Sequence of chain 1.A:
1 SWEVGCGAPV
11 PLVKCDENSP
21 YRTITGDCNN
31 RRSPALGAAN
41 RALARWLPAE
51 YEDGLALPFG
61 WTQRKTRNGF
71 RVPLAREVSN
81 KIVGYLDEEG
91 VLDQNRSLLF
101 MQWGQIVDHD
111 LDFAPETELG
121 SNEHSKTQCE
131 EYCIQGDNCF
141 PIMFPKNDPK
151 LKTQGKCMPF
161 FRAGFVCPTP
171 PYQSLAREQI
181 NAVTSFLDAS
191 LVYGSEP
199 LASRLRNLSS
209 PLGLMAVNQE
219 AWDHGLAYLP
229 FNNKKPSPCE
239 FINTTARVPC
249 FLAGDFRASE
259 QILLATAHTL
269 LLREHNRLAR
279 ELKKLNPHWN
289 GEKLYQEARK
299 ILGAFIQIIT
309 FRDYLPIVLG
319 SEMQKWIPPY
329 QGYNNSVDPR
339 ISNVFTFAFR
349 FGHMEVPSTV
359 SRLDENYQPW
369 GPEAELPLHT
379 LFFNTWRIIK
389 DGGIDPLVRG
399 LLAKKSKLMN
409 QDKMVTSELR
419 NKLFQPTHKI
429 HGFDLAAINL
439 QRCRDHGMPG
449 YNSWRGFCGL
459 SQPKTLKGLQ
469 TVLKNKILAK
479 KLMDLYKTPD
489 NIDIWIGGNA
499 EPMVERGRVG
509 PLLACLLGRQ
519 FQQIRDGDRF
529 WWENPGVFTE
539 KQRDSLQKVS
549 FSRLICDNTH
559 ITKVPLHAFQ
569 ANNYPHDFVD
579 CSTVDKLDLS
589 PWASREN

This protein binds this small molecule.
Small molecule (SMILES): [H]/N=N/C(=O)c1ccncc1

Binding-site contacts:
Ligand atom N3 contacts residue GLU258 of chain 1.A at 4.5 Å.
Ligand atom N2 contacts residue GLU258 of chain 1.A at 4.5 Å.
Ligand atom N2 contacts residue PRO424 of chain 1.A at 3.6 Å.
Ligand atom C4 contacts residue ARG255 of chain 1.A at 3.5 Å.
Ligand atom N3 contacts residue HEM1 of chain 1.F at 3.8 Å.
Ligand atom C3 contacts residue ARG255 of chain 1.A at 3.9 Å.
Ligand atom C1 contacts residue HEM1 of chain 1.F at 4.1 Å.
Ligand atom C5 contacts residue GLU258 of chain 1.A at 3.7 Å.
Ligand atom C5 contacts residue GLN105 of chain 1.A at 4.2 Å.
Ligand atom C4 contacts residue HIS109 of chain 1.A at 4.2 Å.
Ligand atom C3 contacts residue GLU258 of chain 1.A at 3.1 Å.
Ligand atom N3 contacts residue GLN423 of chain 1.A at 3.2 Å (h-bond).
Ligand atom O1 contacts residue PHE381 of chain 1.A at 4.0 Å.
Ligand atom C5 contacts residue ARG255 of chain 1.A at 4.0 Å.
Ligand atom N2 contacts residue GLN423 of chain 1.A at 3.8 Å.
Ligand atom C6 contacts residue PHE381 of chain 1.A at 4.0 Å (hydrophobic).
Ligand atom N3 contacts residue PHE381 of chain 1.A at 3.4 Å.
Ligand atom N1 contacts residue ARG255 of chain 1.A at 3.7 Å.
Ligand atom C2 contacts residue HEM1 of chain 1.F at 3.6 Å.
Ligand atom N1 contacts residue HIS109 of chain 1.A at 3.2 Å (h-bond).
Ligand atom C1 contacts residue ARG255 of chain 1.A at 4.1 Å.
Ligand atom N2 contacts residue PHE381 of chain 1.A at 3.7 Å.
Ligand atom C3 contacts residue HEM1 of chain 1.F at 4.3 Å.
Ligand atom N2 contacts residue HEM1 of chain 1.F at 3.8 Å.
Ligand atom C5 contacts residue HEM1 of chain 1.F at 3.9 Å.
Ligand atom C6 contacts residue HEM1 of chain 1.F at 4.4 Å.
Ligand atom C6 contacts residue GLU258 of chain 1.A at 4.4 Å.
Ligand atom N3 contacts residue PRO424 of chain 1.A at 3.3 Å.
Ligand atom C2 contacts residue ARG255 of chain 1.A at 3.9 Å.
Ligand atom C1 contacts residue GLU258 of chain 1.A at 4.1 Å.
Ligand atom N3 contacts residue PHE422 of chain 1.A at 3.4 Å (h-bond).
Ligand atom O1 contacts residue ARG255 of chain 1.A at 4.3 Å.
Ligand atom C4 contacts residue HEM1 of chain 1.F at 3.3 Å.
Ligand atom N1 contacts residue HEM1 of chain 1.F at 3.4 Å (h-bond).
Ligand atom C5 contacts residue HIS109 of chain 1.A at 3.6 Å.
Ligand atom O1 contacts residue PRO424 of chain 1.A at 4.1 Å.